Binding-site contacts:
Ligand atom C8 contacts residue TYR83 of chain 1.H at 3.5 Å (hydrophobic).
Ligand atom C5 contacts residue HIS207 of chain 1.F at 4.2 Å.
Ligand atom O9 contacts residue TYR83 of chain 1.H at 2.8 Å (h-bond).
Ligand atom C16 contacts residue PRO160 of chain 1.F at 4.2 Å (hydrophobic).
Ligand atom C8 contacts residue TRP164 of chain 1.F at 3.9 Å (hydrophobic).
Ligand atom C15 contacts residue TRP164 of chain 1.F at 3.8 Å (hydrophobic).
Ligand atom C8 contacts residue PRO160 of chain 1.F at 3.8 Å (hydrophobic).
Ligand atom C3 contacts residue ARG31 of chain 1.G at 4.0 Å.
Ligand atom C6 contacts residue HIS207 of chain 1.F at 3.6 Å.
Ligand atom C1 contacts residue TRP164 of chain 1.F at 3.4 Å (hydrophobic).
Ligand atom C2 contacts residue HIS207 of chain 1.F at 4.2 Å.
Ligand atom C3 contacts residue TYR83 of chain 1.H at 3.9 Å (hydrophobic).
Ligand atom C1 contacts residue ASP82 of chain 1.H at 3.5 Å.
Ligand atom C3 contacts residue ILE209 of chain 1.F at 4.2 Å (hydrophobic).
Ligand atom C1 contacts residue SER161 of chain 1.F at 3.7 Å.
Ligand atom C16 contacts residue TRP164 of chain 1.F at 3.8 Å (hydrophobic).
Ligand atom C13 contacts residue PHE20 of chain 1.G at 3.6 Å (hydrophobic).
Ligand atom O9 contacts residue PRO160 of chain 1.F at 3.7 Å.
Ligand atom C12 contacts residue PRO160 of chain 1.F at 3.8 Å (hydrophobic).
Ligand atom C14 contacts residue PHE20 of chain 1.G at 3.9 Å (hydrophobic).
Ligand atom O7 contacts residue HIS207 of chain 1.F at 3.0 Å.
Ligand atom N10 contacts residue ILE28 of chain 1.G at 3.7 Å.
Ligand atom C11 contacts residue ILE28 of chain 1.G at 3.9 Å (hydrophobic).
Ligand atom N10 contacts residue PRO160 of chain 1.F at 3.9 Å.
Ligand atom C16 contacts residue ILE28 of chain 1.G at 4.0 Å (hydrophobic).
Ligand atom S4 contacts residue SER27 of chain 1.G at 3.6 Å.
Ligand atom C1 contacts residue ARG31 of chain 1.G at 3.6 Å.
Ligand atom C6 contacts residue ARG31 of chain 1.G at 3.4 Å.
Ligand atom C1 contacts residue PRO160 of chain 1.F at 4.1 Å (hydrophobic).
Ligand atom C2 contacts residue ILE209 of chain 1.F at 4.1 Å (hydrophobic).
Ligand atom C2 contacts residue ARG31 of chain 1.G at 3.5 Å.
Ligand atom C8 contacts residue ILE28 of chain 1.G at 4.0 Å (hydrophobic).
Ligand atom O7 contacts residue ARG31 of chain 1.G at 3.5 Å.
Ligand atom O9 contacts residue TRP164 of chain 1.F at 2.7 Å (h-bond).
Ligand atom S4 contacts residue ARG31 of chain 1.G at 4.1 Å.
Ligand atom C12 contacts residue ILE28 of chain 1.G at 4.2 Å (hydrophobic).
Ligand atom S4 contacts residue ILE28 of chain 1.G at 3.6 Å.
Ligand atom C5 contacts residue SER27 of chain 1.G at 3.0 Å.
Ligand atom C6 contacts residue HEM1 of chain 1.CA at 3.5 Å.
Ligand atom C11 contacts residue PRO160 of chain 1.F at 3.8 Å (hydrophobic).

The protein below binds the small molecule below.
Small molecule (SMILES): CC1=C(C(=O)Nc2ccccc2)SCCO1

Sequence of chain 1.H:
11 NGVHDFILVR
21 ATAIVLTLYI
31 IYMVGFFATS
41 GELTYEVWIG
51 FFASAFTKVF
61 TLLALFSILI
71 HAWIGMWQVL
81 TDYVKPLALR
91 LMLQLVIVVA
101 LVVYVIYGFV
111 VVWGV

Sequence of chain 1.F:
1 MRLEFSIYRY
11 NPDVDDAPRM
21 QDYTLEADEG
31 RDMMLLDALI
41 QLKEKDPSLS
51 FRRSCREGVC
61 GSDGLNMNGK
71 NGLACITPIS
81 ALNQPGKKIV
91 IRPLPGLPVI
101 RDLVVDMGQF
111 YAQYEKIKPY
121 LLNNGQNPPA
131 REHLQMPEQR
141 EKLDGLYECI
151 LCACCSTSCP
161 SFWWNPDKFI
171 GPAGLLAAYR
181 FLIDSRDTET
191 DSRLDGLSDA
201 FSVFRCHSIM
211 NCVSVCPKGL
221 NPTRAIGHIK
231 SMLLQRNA

Sequence of chain 1.G:
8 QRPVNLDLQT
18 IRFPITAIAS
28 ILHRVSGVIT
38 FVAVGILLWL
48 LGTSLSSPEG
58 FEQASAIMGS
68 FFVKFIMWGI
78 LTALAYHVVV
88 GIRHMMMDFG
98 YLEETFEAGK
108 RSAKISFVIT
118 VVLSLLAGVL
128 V